This small molecule binds to this protein.
Small molecule (SMILES): NCCCCCCCCCCCC(=O)O

Binding-site contacts:
Ligand atom C9 contacts residue PHE240 of chain 38.A at 4.1 Å (hydrophobic).
Ligand atom C8 contacts residue MET216 of chain 38.A at 3.9 Å (hydrophobic).
Ligand atom O contacts residue VAL113 of chain 38.A at 4.0 Å.
Ligand atom C7 contacts residue TYR192 of chain 38.A at 4.4 Å (hydrophobic).
Ligand atom C6 contacts residue ILE95 of chain 38.A at 4.1 Å (hydrophobic).
Ligand atom C contacts residue TYR192 of chain 38.A at 4.2 Å (hydrophobic).
Ligand atom N contacts residue ILE219 of chain 38.A at 4.0 Å.
Ligand atom C7 contacts residue ILE95 of chain 38.A at 4.3 Å (hydrophobic).
Ligand atom C5 contacts residue PHE240 of chain 38.A at 4.1 Å (hydrophobic).
Ligand atom N contacts residue TYR146 of chain 38.A at 4.1 Å.
Ligand atom C2 contacts residue ILE183 of chain 38.A at 4.2 Å (hydrophobic).
Ligand atom C7 contacts residue PHE240 of chain 38.A at 3.9 Å (hydrophobic).
Ligand atom C1 contacts residue ILE219 of chain 38.A at 4.1 Å (hydrophobic).
Ligand atom C3 contacts residue ILE183 of chain 38.A at 3.7 Å (hydrophobic).
Ligand atom C10 contacts residue TYR192 of chain 38.A at 4.3 Å (hydrophobic).
Ligand atom C contacts residue ASN194 of chain 38.A at 4.0 Å.
Ligand atom OXT contacts residue ASN194 of chain 38.A at 4.3 Å.
Ligand atom N contacts residue MET181 of chain 38.A at 3.9 Å.
Ligand atom O contacts residue LEU107 of chain 38.A at 4.4 Å.
Ligand atom C2 contacts residue ILE95 of chain 38.A at 3.8 Å (hydrophobic).
Ligand atom C9 contacts residue TYR192 of chain 38.A at 4.1 Å (hydrophobic).
Ligand atom C10 contacts residue MET216 of chain 38.A at 3.6 Å (hydrophobic).
Ligand atom C9 contacts residue PHE115 of chain 38.A at 4.1 Å (hydrophobic).
Ligand atom C8 contacts residue TYR192 of chain 38.A at 3.6 Å (hydrophobic).
Ligand atom C1 contacts residue VAL119 of chain 38.A at 4.2 Å (hydrophobic).
Ligand atom CA2 contacts residue PHE115 of chain 38.A at 4.3 Å (hydrophobic).
Ligand atom C2 contacts residue TYR146 of chain 38.A at 3.9 Å (hydrophobic).
Ligand atom C7 contacts residue VAL117 of chain 38.A at 4.3 Å (hydrophobic).
Ligand atom C5 contacts residue ILE95 of chain 38.A at 3.8 Å (hydrophobic).
Ligand atom C contacts residue TYR210 of chain 38.A at 4.1 Å (hydrophobic).
Ligand atom OXT contacts residue TYR210 of chain 38.A at 3.0 Å (h-bond).
Ligand atom C1 contacts residue ILE183 of chain 38.A at 4.2 Å (hydrophobic).
Ligand atom C5 contacts residue ILE183 of chain 38.A at 4.4 Å (hydrophobic).
Ligand atom OXT contacts residue MET216 of chain 38.A at 4.2 Å.
Ligand atom C4 contacts residue ILE95 of chain 38.A at 4.0 Å (hydrophobic).
Ligand atom O contacts residue ASN194 of chain 38.A at 3.0 Å (h-bond).
Ligand atom C3 contacts residue ILE95 of chain 38.A at 4.2 Å (hydrophobic).
Ligand atom C4 contacts residue ILE183 of chain 38.A at 4.2 Å (hydrophobic).
Ligand atom C6 contacts residue TYR192 of chain 38.A at 4.4 Å (hydrophobic).
Ligand atom O contacts residue TYR192 of chain 38.A at 3.9 Å.

Sequence of chain 38.A:
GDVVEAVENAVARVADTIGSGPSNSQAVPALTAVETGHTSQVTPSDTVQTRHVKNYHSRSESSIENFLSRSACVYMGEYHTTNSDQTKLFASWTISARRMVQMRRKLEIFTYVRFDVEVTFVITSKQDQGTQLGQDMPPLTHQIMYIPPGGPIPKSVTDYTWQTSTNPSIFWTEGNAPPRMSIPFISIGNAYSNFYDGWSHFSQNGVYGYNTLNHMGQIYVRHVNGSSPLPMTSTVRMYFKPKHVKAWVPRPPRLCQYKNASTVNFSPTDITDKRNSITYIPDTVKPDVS